A small-molecule ligand and the protein it binds are described below.
Small molecule (SMILES): CC(C)CCC[C@@H](C)[C@H]1CC[C@H]2[C@@H]3CC=C4C[C@@H](O)CC[C@]4(C)[C@H]3CC[C@]12C

Sequence of chain 1.B:
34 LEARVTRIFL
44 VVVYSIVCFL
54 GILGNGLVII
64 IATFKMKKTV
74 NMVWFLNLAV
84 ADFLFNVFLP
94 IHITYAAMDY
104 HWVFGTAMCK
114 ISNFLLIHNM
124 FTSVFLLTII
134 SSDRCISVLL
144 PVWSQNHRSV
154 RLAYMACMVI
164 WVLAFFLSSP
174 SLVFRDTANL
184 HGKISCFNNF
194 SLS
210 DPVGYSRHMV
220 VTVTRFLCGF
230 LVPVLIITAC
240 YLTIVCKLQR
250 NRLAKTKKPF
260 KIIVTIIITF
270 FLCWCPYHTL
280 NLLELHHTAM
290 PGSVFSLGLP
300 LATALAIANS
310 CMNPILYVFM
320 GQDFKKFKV

Binding-site contacts:
Ligand atom C24 contacts residue CLR1 of chain 1.K at 3.6 Å.
Ligand atom C12 contacts residue THR264 of chain 1.B at 4.4 Å.
Ligand atom C27 contacts residue THR268 of chain 1.B at 3.9 Å.
Ligand atom C26 contacts residue CYS272 of chain 1.B at 4.5 Å (hydrophobic).
Ligand atom C17 contacts residue THR264 of chain 1.B at 3.9 Å.
Ligand atom C15 contacts residue THR264 of chain 1.B at 4.4 Å.
Ligand atom C25 contacts residue LEU271 of chain 1.B at 3.5 Å (hydrophobic).
Ligand atom C26 contacts residue LEU304 of chain 1.B at 3.6 Å (hydrophobic).
Ligand atom C14 contacts residue THR264 of chain 1.B at 4.0 Å.
Ligand atom C22 contacts residue THR268 of chain 1.B at 4.5 Å.
Ligand atom C25 contacts residue LEU304 of chain 1.B at 4.2 Å (hydrophobic).
Ligand atom C13 contacts residue THR264 of chain 1.B at 4.4 Å.
Ligand atom C16 contacts residue THR264 of chain 1.B at 4.2 Å.
Ligand atom C7 contacts residue CLR1 of chain 1.K at 4.2 Å.
Ligand atom C21 contacts residue ILE267 of chain 1.B at 3.8 Å (hydrophobic).
Ligand atom C23 contacts residue CLR1 of chain 1.K at 4.2 Å.
Ligand atom C16 contacts residue CLR1 of chain 1.K at 3.5 Å.
Ligand atom C27 contacts residue LEU304 of chain 1.B at 3.9 Å (hydrophobic).
Ligand atom C9 contacts residue VAL263 of chain 1.B at 4.5 Å (hydrophobic).
Ligand atom C12 contacts residue ILE267 of chain 1.B at 4.2 Å (hydrophobic).
Ligand atom C27 contacts residue CYS272 of chain 1.B at 3.7 Å (hydrophobic).
Ligand atom C1 contacts residue VAL263 of chain 1.B at 3.7 Å (hydrophobic).
Ligand atom C4 contacts residue LYS260 of chain 1.B at 3.8 Å.
Ligand atom C14 contacts residue CLR1 of chain 1.K at 4.3 Å.
Ligand atom C22 contacts residue CLR1 of chain 1.K at 4.4 Å.
Ligand atom C21 contacts residue LEU271 of chain 1.B at 4.5 Å (hydrophobic).
Ligand atom C2 contacts residue VAL263 of chain 1.B at 4.2 Å (hydrophobic).
Ligand atom C26 contacts residue LEU271 of chain 1.B at 4.3 Å (hydrophobic).
Ligand atom C27 contacts residue LEU271 of chain 1.B at 2.3 Å (hydrophobic).
Ligand atom C26 contacts residue ALA307 of chain 1.B at 4.2 Å (hydrophobic).
Ligand atom C15 contacts residue CLR1 of chain 1.K at 3.5 Å.